A small-molecule ligand and the protein it binds are described below.
Small molecule (SMILES): COC1=C(OC)C(=O)C(C)=CC1=O

Sequence of chain 1.C:
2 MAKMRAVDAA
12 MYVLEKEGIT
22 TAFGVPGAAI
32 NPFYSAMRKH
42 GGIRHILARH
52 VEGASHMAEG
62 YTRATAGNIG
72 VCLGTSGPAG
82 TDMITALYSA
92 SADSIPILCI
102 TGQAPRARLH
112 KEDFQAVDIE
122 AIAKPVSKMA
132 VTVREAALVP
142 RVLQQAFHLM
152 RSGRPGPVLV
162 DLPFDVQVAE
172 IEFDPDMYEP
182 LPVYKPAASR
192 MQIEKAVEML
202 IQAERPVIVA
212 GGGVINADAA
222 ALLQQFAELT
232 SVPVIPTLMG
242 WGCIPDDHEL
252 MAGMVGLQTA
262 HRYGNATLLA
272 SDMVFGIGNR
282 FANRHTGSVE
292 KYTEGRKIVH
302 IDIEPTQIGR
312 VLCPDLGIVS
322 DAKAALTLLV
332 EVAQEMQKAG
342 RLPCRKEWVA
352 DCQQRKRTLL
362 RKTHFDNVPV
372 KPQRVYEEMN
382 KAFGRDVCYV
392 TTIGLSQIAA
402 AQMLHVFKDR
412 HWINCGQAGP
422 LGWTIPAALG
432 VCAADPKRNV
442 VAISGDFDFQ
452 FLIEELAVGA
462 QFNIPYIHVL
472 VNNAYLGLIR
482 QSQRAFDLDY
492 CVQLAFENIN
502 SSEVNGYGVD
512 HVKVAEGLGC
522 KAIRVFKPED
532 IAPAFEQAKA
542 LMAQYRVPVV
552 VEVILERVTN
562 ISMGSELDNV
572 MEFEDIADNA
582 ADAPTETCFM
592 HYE

Binding-site contacts:
Ligand atom C2 contacts residue CYS589 of chain 1.C at 4.3 Å (hydrophobic).
Ligand atom C2 contacts residue GLN354 of chain 1.C at 3.9 Å.
Ligand atom C3 contacts residue GLN354 of chain 1.C at 4.3 Å.
Ligand atom CM5 contacts residue CYS589 of chain 1.C at 3.0 Å (hydrophobic).
Ligand atom CM2 contacts residue GLN355 of chain 1.C at 4.3 Å.
Ligand atom O1 contacts residue GLN354 of chain 1.C at 3.5 Å (h-bond).
Ligand atom C6 contacts residue CYS589 of chain 1.C at 1.8 Å (hydrophobic).
Ligand atom O1 contacts residue ARG358 of chain 1.C at 4.2 Å.
Ligand atom O2 contacts residue GLU250 of chain 1.C at 4.5 Å.
Ligand atom O1 contacts residue CYS589 of chain 1.C at 3.0 Å (h-bond).
Ligand atom C1 contacts residue GLN354 of chain 1.C at 4.5 Å.
Ligand atom O3 contacts residue GLN354 of chain 1.C at 3.5 Å (h-bond).
Ligand atom C5 contacts residue CYS589 of chain 1.C at 2.9 Å (hydrophobic).
Ligand atom C4 contacts residue CYS589 of chain 1.C at 4.3 Å (hydrophobic).
Ligand atom C1 contacts residue CYS589 of chain 1.C at 2.8 Å (hydrophobic).
Ligand atom CM3 contacts residue GLN354 of chain 1.C at 3.5 Å.
Ligand atom O3 contacts residue GLU250 of chain 1.C at 4.1 Å.
Ligand atom O2 contacts residue GLN354 of chain 1.C at 2.8 Å.
Ligand atom CM2 contacts residue GLN354 of chain 1.C at 1.5 Å.